This protein binds this small molecule.
Small molecule (SMILES): COc1ccc2c(c1)NC(=O)CN2c1nc(Cl)nc2c1CCC2

Sequence of chain 1.D:
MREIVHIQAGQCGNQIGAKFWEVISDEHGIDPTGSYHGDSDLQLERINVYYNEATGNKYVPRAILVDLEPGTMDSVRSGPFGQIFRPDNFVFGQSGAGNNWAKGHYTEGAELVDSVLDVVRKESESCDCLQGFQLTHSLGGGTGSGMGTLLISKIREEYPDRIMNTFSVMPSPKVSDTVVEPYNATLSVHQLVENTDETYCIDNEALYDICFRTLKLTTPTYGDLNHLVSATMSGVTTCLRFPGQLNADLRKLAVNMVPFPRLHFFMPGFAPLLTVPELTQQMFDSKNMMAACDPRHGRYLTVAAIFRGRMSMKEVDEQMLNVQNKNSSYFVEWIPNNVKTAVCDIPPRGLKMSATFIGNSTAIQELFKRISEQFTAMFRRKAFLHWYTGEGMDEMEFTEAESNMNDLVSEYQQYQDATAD

Sequence of chain 1.C:
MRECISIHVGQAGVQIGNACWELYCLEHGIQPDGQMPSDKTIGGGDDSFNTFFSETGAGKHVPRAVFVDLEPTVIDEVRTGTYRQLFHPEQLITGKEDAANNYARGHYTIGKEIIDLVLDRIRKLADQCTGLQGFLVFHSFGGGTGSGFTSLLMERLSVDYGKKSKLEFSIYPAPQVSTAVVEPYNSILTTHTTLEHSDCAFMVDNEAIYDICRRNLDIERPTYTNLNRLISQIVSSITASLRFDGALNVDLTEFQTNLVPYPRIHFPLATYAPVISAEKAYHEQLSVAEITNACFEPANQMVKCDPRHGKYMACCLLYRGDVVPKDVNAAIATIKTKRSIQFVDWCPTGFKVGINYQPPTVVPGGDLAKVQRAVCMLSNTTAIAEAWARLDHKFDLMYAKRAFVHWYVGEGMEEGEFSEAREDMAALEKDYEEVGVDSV

Binding-site contacts:
Ligand atom C17 contacts residue ASN256 of chain 1.D at 3.3 Å.
Ligand atom N19 contacts residue THR179 of chain 1.C at 2.9 Å (h-bond).
Ligand atom C07 contacts residue LYS350 of chain 1.D at 3.5 Å.
Ligand atom C16 contacts residue ASN348 of chain 1.D at 3.4 Å.
Ligand atom C12 contacts residue MET257 of chain 1.D at 3.8 Å (hydrophobic).
Ligand atom CL01 contacts residue ALA248 of chain 1.D at 3.6 Å.
Ligand atom N23 contacts residue LEU253 of chain 1.D at 3.3 Å.
Ligand atom C04 contacts residue CYS239 of chain 1.D at 3.7 Å (hydrophobic).
Ligand atom C14 contacts residue ASN256 of chain 1.D at 3.5 Å.
Ligand atom CL01 contacts residue VAL236 of chain 1.D at 3.9 Å.
Ligand atom N19 contacts residue ASN256 of chain 1.D at 3.6 Å (h-bond).
Ligand atom C06 contacts residue ALA314 of chain 1.D at 3.8 Å (hydrophobic).
Ligand atom O15 contacts residue VAL181 of chain 1.C at 3.9 Å.
Ligand atom C18 contacts residue THR179 of chain 1.C at 3.6 Å.
Ligand atom C16 contacts residue VAL313 of chain 1.D at 3.9 Å (hydrophobic).
Ligand atom C17 contacts residue THR179 of chain 1.C at 3.4 Å.
Ligand atom C21 contacts residue LYS252 of chain 1.D at 3.5 Å.
Ligand atom C07 contacts residue ALA315 of chain 1.D at 3.4 Å (hydrophobic).
Ligand atom C21 contacts residue LEU253 of chain 1.D at 3.7 Å (hydrophobic).
Ligand atom C08 contacts residue CYS239 of chain 1.D at 3.7 Å (hydrophobic).
Ligand atom C02 contacts residue ALA248 of chain 1.D at 3.8 Å (hydrophobic).
Ligand atom C13 contacts residue ASN256 of chain 1.D at 3.9 Å.
Ligand atom C13 contacts residue MET257 of chain 1.D at 3.6 Å (hydrophobic).
Ligand atom C08 contacts residue ALA315 of chain 1.D at 3.7 Å (hydrophobic).
Ligand atom C14 contacts residue LYS350 of chain 1.D at 3.3 Å.
Ligand atom C12 contacts residue ALA314 of chain 1.D at 3.9 Å (hydrophobic).
Ligand atom C07 contacts residue ALA314 of chain 1.D at 3.7 Å (hydrophobic).
Ligand atom C02 contacts residue CYS239 of chain 1.D at 3.9 Å (hydrophobic).
Ligand atom C16 contacts residue LYS350 of chain 1.D at 3.8 Å.
Ligand atom N03 contacts residue CYS239 of chain 1.D at 3.5 Å (h-bond).
Ligand atom C18 contacts residue ASN256 of chain 1.D at 3.6 Å.
Ligand atom C08 contacts residue ILE316 of chain 1.D at 3.5 Å (hydrophobic).
Ligand atom C20 contacts residue ASN256 of chain 1.D at 3.8 Å.
Ligand atom O15 contacts residue LYS350 of chain 1.D at 3.0 Å.
Ligand atom CL01 contacts residue LEU240 of chain 1.D at 3.5 Å.
Ligand atom N23 contacts residue ALA248 of chain 1.D at 3.9 Å.
Ligand atom C09 contacts residue LEU253 of chain 1.D at 3.8 Å (hydrophobic).
Ligand atom O22 contacts residue LYS252 of chain 1.D at 3.6 Å.
Ligand atom C17 contacts residue LYS350 of chain 1.D at 3.4 Å.
Ligand atom C02 contacts residue LEU253 of chain 1.D at 3.8 Å (hydrophobic).